The protein below binds the small molecule below.
Small molecule (SMILES): O=C(N[C@H](CO)[C@H](O)c1ccc([N+](=O)[O-])cc1)C(Cl)Cl

Sequence of chain 1.D:
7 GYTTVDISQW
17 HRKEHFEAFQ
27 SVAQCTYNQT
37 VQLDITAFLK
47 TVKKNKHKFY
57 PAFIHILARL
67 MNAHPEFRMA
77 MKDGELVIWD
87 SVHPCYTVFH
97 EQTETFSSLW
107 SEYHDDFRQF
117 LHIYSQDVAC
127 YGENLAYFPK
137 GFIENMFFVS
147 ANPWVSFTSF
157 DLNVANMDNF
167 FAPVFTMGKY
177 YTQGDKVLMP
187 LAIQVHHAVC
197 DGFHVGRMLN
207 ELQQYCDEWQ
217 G

Binding-site contacts:
Ligand atom C1 contacts residue PHE102 of chain 1.D at 4.2 Å (hydrophobic).
Ligand atom C2 contacts residue PHE25 of chain 1.E at 4.2 Å (hydrophobic).
Ligand atom C11 contacts residue LEU158 of chain 1.D at 3.8 Å (hydrophobic).
Ligand atom C11 contacts residue VAL170 of chain 1.D at 3.6 Å (hydrophobic).
Ligand atom O9A contacts residue PHE166 of chain 1.D at 3.1 Å.
Ligand atom C8 contacts residue PHE25 of chain 1.E at 3.6 Å (hydrophobic).
Ligand atom C4 contacts residue THR93 of chain 1.D at 4.1 Å.
Ligand atom CL1 contacts residue SER104 of chain 1.D at 3.6 Å.
Ligand atom N2 contacts residue PHE102 of chain 1.D at 4.0 Å.
Ligand atom O2 contacts residue TYR133 of chain 1.D at 2.7 Å (h-bond).
Ligand atom O4 contacts residue SER146 of chain 1.D at 3.5 Å (h-bond).
Ligand atom CL2 contacts residue PHE144 of chain 1.D at 3.8 Å.
Ligand atom C2 contacts residue SER104 of chain 1.D at 4.1 Å.
Ligand atom C10 contacts residue VAL170 of chain 1.D at 3.9 Å (hydrophobic).
Ligand atom C7 contacts residue CYS31 of chain 1.E at 4.0 Å (hydrophobic).
Ligand atom O4 contacts residue HIS193 of chain 1.E at 3.0 Å (h-bond).
Ligand atom C10 contacts residue LEU158 of chain 1.D at 3.8 Å (hydrophobic).
Ligand atom C7 contacts residue PHE25 of chain 1.E at 3.6 Å (hydrophobic).
Ligand atom C8 contacts residue CYS31 of chain 1.E at 3.9 Å (hydrophobic).
Ligand atom O5 contacts residue VAL170 of chain 1.D at 3.9 Å.
Ligand atom CL2 contacts residue TYR133 of chain 1.D at 3.0 Å.
Ligand atom C2 contacts residue PHE102 of chain 1.D at 3.6 Å (hydrophobic).
Ligand atom O5 contacts residue SER146 of chain 1.D at 3.3 Å.
Ligand atom C2 contacts residue TYR133 of chain 1.D at 3.5 Å (hydrophobic).
Ligand atom N9 contacts residue PHE166 of chain 1.D at 3.9 Å.
Ligand atom O9B contacts residue ALA29 of chain 1.E at 3.4 Å (h-bond).
Ligand atom CL1 contacts residue THR93 of chain 1.D at 3.7 Å.
Ligand atom CL2 contacts residue PHE134 of chain 1.D at 4.1 Å.
Ligand atom O2 contacts residue PHE102 of chain 1.D at 3.2 Å.
Ligand atom C1 contacts residue TYR133 of chain 1.D at 3.4 Å (hydrophobic).
Ligand atom C4 contacts residue HIS193 of chain 1.E at 3.7 Å.
Ligand atom C4 contacts residue SER146 of chain 1.D at 3.3 Å.
Ligand atom O2 contacts residue PHE25 of chain 1.E at 3.1 Å.
Ligand atom C3 contacts residue HIS193 of chain 1.E at 3.5 Å.
Ligand atom CL1 contacts residue PHE144 of chain 1.D at 3.6 Å.
Ligand atom N2 contacts residue THR93 of chain 1.D at 4.0 Å.
Ligand atom C1 contacts residue SER104 of chain 1.D at 3.2 Å.
Ligand atom C8 contacts residue ALA29 of chain 1.E at 4.1 Å (hydrophobic).
Ligand atom C7 contacts residue HIS193 of chain 1.E at 4.0 Å.
Ligand atom C5 contacts residue HIS193 of chain 1.E at 4.0 Å.

Sequence of chain 1.E:
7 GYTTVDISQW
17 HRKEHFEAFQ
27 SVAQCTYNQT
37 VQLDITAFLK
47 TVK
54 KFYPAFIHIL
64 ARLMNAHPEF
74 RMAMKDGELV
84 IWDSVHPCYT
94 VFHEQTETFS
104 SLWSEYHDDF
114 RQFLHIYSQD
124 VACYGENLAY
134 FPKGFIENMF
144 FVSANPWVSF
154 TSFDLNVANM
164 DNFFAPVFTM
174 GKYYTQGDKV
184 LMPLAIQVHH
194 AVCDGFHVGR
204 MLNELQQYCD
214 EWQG